Sequence of chain 1.A:
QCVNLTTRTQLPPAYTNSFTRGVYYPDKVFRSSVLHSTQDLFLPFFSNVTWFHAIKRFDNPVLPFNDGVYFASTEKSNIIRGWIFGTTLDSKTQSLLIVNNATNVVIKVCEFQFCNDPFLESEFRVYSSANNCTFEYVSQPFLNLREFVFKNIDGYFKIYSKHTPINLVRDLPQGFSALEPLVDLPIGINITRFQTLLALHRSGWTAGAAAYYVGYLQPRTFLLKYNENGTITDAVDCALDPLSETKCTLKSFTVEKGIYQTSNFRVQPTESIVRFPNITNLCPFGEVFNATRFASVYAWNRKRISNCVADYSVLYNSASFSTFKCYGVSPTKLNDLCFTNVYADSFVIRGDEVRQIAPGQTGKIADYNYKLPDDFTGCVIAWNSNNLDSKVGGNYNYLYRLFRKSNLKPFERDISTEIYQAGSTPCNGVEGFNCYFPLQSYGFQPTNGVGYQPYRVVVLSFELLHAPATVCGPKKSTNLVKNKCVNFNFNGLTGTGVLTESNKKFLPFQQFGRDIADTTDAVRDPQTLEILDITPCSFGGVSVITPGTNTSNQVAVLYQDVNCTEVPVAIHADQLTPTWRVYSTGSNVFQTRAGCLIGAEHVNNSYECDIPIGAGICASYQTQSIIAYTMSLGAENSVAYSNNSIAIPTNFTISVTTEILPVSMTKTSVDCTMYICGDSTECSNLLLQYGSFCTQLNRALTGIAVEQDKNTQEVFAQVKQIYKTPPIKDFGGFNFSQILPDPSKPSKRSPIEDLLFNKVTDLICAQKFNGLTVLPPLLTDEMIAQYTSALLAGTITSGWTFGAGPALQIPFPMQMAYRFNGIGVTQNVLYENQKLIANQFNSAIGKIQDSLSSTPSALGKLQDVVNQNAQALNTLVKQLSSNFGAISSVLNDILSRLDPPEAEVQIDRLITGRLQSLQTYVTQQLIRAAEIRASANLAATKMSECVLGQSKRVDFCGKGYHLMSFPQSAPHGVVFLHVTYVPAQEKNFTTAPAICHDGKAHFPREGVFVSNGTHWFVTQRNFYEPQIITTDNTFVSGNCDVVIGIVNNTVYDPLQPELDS

Sequence of chain 1.C:
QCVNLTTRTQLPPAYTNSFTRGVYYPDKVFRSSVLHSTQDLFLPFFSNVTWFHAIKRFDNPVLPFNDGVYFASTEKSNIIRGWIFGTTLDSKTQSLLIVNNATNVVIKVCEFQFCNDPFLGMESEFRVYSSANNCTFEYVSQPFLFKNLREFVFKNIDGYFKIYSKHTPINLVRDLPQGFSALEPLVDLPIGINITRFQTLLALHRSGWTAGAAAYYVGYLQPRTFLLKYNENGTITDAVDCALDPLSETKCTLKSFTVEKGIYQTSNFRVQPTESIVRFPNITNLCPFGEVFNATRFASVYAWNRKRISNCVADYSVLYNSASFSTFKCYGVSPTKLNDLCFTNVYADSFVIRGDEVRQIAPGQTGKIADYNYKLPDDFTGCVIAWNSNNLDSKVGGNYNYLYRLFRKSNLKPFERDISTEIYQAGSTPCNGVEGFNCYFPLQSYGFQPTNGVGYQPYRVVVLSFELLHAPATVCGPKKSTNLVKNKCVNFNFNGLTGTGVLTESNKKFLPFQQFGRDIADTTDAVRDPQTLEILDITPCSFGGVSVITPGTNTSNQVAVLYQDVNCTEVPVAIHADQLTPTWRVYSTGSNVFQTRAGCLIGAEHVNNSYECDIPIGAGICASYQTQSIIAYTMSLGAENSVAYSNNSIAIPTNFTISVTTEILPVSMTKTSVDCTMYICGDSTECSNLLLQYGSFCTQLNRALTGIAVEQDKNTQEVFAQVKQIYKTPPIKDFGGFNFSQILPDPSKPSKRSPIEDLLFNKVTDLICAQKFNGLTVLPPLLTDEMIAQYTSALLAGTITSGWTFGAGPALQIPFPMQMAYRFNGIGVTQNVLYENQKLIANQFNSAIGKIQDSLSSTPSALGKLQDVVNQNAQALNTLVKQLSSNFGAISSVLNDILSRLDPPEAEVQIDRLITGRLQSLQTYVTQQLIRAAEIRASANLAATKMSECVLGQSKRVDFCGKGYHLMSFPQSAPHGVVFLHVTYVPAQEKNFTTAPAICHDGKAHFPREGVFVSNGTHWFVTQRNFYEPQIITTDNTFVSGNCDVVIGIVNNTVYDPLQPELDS

This small molecule binds to this protein.
Small molecule (SMILES): CC(=O)N[C@H]1[C@H](O[C@H]2[C@H](O)[C@@H](NC(C)=O)CO[C@@H]2CO)O[C@H](CO)[C@@H](O)[C@@H]1O

Binding-site contacts:
Ligand atom C8 contacts residue ILE794 of chain 1.A at 3.9 Å (hydrophobic).
Ligand atom O7 contacts residue ASP796 of chain 1.A at 3.7 Å.
Ligand atom O7 contacts residue ASN709 of chain 1.C at 3.6 Å.
Ligand atom C7 contacts residue ASN709 of chain 1.C at 3.3 Å.
Ligand atom C2 contacts residue ASP796 of chain 1.A at 4.1 Å.
Ligand atom C3 contacts residue ASP796 of chain 1.A at 3.5 Å.
Ligand atom C3 contacts residue ASN709 of chain 1.C at 3.7 Å.
Ligand atom C5 contacts residue ASP796 of chain 1.A at 4.4 Å.
Ligand atom C1 contacts residue ASN709 of chain 1.C at 1.4 Å.
Ligand atom O5 contacts residue ASN709 of chain 1.C at 2.4 Å (h-bond).
Ligand atom C8 contacts residue ASN709 of chain 1.C at 4.0 Å.
Ligand atom C4 contacts residue ASN709 of chain 1.C at 4.2 Å.
Ligand atom C1 contacts residue ASP796 of chain 1.A at 4.2 Å.
Ligand atom C5 contacts residue ASN709 of chain 1.C at 3.7 Å.
Ligand atom O4 contacts residue ASP796 of chain 1.A at 4.4 Å.
Ligand atom N2 contacts residue ASP796 of chain 1.A at 4.1 Å.
Ligand atom C4 contacts residue ASP796 of chain 1.A at 4.3 Å.
Ligand atom C2 contacts residue ASN709 of chain 1.C at 2.3 Å.
Ligand atom N2 contacts residue ASN709 of chain 1.C at 2.7 Å (h-bond).
Ligand atom O3 contacts residue ASP796 of chain 1.A at 4.2 Å.